Sequence of chain 1.A:
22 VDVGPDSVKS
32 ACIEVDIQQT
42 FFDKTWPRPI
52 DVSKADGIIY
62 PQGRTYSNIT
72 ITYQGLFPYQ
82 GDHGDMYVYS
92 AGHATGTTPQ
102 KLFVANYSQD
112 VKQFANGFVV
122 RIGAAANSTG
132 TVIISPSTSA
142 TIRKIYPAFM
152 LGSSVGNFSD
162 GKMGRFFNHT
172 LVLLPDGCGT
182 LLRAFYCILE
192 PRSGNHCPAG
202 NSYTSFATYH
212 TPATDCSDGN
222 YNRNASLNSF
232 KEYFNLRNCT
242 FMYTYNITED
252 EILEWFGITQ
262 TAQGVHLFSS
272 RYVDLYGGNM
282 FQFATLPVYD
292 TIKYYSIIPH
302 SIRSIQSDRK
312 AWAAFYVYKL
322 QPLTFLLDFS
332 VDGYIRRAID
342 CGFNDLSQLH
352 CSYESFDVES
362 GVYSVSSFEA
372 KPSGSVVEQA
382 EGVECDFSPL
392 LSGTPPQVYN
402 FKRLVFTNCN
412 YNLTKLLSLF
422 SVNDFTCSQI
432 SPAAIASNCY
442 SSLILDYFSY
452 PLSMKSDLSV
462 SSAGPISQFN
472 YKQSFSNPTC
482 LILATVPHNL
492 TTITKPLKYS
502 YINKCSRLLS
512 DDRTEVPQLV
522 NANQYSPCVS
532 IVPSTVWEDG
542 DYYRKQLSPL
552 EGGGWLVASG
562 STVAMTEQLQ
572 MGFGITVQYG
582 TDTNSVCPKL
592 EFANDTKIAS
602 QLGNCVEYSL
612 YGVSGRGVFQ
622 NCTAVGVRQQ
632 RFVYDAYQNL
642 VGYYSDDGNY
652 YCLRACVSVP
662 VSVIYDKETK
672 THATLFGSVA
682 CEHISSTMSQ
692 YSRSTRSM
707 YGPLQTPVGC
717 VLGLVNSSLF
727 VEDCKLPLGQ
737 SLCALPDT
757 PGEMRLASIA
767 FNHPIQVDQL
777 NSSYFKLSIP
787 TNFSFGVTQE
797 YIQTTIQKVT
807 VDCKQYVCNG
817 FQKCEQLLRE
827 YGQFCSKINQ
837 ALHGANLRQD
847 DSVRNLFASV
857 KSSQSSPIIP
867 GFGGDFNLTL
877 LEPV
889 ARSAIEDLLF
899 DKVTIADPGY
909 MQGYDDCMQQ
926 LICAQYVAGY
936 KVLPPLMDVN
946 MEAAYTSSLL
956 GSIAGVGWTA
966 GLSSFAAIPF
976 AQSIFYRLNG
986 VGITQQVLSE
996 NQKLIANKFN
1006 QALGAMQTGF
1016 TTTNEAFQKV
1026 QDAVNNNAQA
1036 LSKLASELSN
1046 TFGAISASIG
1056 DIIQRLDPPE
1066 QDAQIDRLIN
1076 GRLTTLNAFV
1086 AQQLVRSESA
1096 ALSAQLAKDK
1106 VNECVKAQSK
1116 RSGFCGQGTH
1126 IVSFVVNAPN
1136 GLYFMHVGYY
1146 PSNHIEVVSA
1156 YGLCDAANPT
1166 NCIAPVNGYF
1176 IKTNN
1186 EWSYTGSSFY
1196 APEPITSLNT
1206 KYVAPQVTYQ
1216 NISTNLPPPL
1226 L

The protein below binds the small molecule below.
Small molecule (SMILES): CC(=O)N[C@H]1[C@H](O[C@H]2[C@H](O)[C@@H](NC(C)=O)CO[C@@H]2CO)O[C@H](CO)[C@@H](O)[C@@H]1O

Binding-site contacts:
Ligand atom C4 contacts residue ASN1216 of chain 1.A at 4.3 Å.
Ligand atom C7 contacts residue TYR1214 of chain 1.A at 3.9 Å (hydrophobic).
Ligand atom O3 contacts residue VAL1212 of chain 1.A at 3.3 Å.
Ligand atom C3 contacts residue VAL1212 of chain 1.A at 3.8 Å (hydrophobic).
Ligand atom C3 contacts residue ASN1216 of chain 1.A at 3.8 Å.
Ligand atom O5 contacts residue VAL1212 of chain 1.A at 4.0 Å.
Ligand atom C5 contacts residue ASN1216 of chain 1.A at 3.7 Å.
Ligand atom C1 contacts residue ASN1216 of chain 1.A at 1.4 Å.
Ligand atom O5 contacts residue ASN1216 of chain 1.A at 2.4 Å (h-bond).
Ligand atom C1 contacts residue VAL1212 of chain 1.A at 4.2 Å (hydrophobic).
Ligand atom N2 contacts residue ASN1216 of chain 1.A at 2.9 Å (h-bond).
Ligand atom C7 contacts residue VAL1212 of chain 1.A at 4.5 Å (hydrophobic).
Ligand atom N2 contacts residue TYR1214 of chain 1.A at 3.6 Å (h-bond).
Ligand atom O7 contacts residue VAL1212 of chain 1.A at 3.4 Å.
Ligand atom C8 contacts residue ASN1216 of chain 1.A at 4.0 Å.
Ligand atom C8 contacts residue VAL1212 of chain 1.A at 4.4 Å (hydrophobic).
Ligand atom C7 contacts residue ASN1216 of chain 1.A at 3.2 Å.
Ligand atom C4 contacts residue VAL1212 of chain 1.A at 4.4 Å (hydrophobic).
Ligand atom N2 contacts residue VAL1212 of chain 1.A at 3.7 Å.
Ligand atom O7 contacts residue ASN1216 of chain 1.A at 3.1 Å (h-bond).
Ligand atom C8 contacts residue TYR1214 of chain 1.A at 3.3 Å (hydrophobic).
Ligand atom C2 contacts residue ASN1216 of chain 1.A at 2.5 Å.
Ligand atom C8 contacts residue GLN1215 of chain 1.A at 3.9 Å.
Ligand atom C2 contacts residue VAL1212 of chain 1.A at 3.8 Å (hydrophobic).
Ligand atom O4 contacts residue VAL1212 of chain 1.A at 4.1 Å.
Ligand atom O6 contacts residue VAL1212 of chain 1.A at 4.2 Å.